Sequence of chain 1.B:
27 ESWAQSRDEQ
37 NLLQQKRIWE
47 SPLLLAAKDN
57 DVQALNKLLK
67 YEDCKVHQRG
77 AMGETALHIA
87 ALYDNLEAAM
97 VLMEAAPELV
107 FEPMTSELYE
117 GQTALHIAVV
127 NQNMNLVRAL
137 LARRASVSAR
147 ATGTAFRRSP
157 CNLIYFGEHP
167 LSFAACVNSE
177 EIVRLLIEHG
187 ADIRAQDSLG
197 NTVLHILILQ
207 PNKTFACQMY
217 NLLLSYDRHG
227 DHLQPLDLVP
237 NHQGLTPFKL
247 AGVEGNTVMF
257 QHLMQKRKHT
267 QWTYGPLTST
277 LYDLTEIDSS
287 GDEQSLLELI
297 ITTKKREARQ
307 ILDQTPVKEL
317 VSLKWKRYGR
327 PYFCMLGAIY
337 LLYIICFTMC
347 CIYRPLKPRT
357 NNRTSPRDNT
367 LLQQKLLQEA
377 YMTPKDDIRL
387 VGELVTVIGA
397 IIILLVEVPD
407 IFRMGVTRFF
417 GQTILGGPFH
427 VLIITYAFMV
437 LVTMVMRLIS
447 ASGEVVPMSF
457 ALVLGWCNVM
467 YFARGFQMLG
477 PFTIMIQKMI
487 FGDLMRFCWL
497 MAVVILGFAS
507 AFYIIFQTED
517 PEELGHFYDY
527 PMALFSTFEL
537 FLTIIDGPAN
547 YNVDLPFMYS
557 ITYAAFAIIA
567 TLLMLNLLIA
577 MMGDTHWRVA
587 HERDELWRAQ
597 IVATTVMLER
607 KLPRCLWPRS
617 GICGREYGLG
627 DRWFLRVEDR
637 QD

Binding-site contacts:
Ligand atom CAK contacts residue LEU530 of chain 1.B at 3.4 Å (hydrophobic).
Ligand atom CAN contacts residue ILE564 of chain 1.C at 3.9 Å (hydrophobic).
Ligand atom CAP contacts residue PHE534 of chain 1.B at 4.1 Å (hydrophobic).
Ligand atom CAJ contacts residue MET497 of chain 1.B at 3.3 Å (hydrophobic).
Ligand atom CAK contacts residue PHE534 of chain 1.B at 4.1 Å (hydrophobic).
Ligand atom CAA contacts residue CYS494 of chain 1.B at 3.7 Å (hydrophobic).
Ligand atom CAI contacts residue PHE531 of chain 1.B at 3.4 Å (hydrophobic).
Ligand atom CAE contacts residue PHE534 of chain 1.B at 3.8 Å (hydrophobic).
Ligand atom CAV contacts residue PRO527 of chain 1.B at 3.1 Å (hydrophobic).
Ligand atom CAL contacts residue SER556 of chain 1.C at 3.1 Å.
Ligand atom CAJ contacts residue CYS494 of chain 1.B at 3.4 Å (hydrophobic).
Ligand atom CAO contacts residue MET497 of chain 1.B at 3.6 Å (hydrophobic).
Ligand atom CAB contacts residue ILE564 of chain 1.C at 3.7 Å (hydrophobic).
Ligand atom CAZ contacts residue PRO527 of chain 1.B at 4.1 Å (hydrophobic).
Ligand atom CAR contacts residue SER556 of chain 1.C at 3.8 Å.
Ligand atom OAF contacts residue PRO527 of chain 1.B at 3.6 Å.
Ligand atom CAN contacts residue CYS494 of chain 1.B at 4.1 Å (hydrophobic).
Ligand atom OAH contacts residue PRO527 of chain 1.B at 3.0 Å (h-bond).
Ligand atom CAX contacts residue PRO527 of chain 1.B at 3.6 Å (hydrophobic).
Ligand atom CAK contacts residue PHE531 of chain 1.B at 3.7 Å (hydrophobic).
Ligand atom CAX contacts residue MET528 of chain 1.B at 4.0 Å (hydrophobic).
Ligand atom CAD contacts residue SER556 of chain 1.C at 3.6 Å.
Ligand atom CAI contacts residue PRO527 of chain 1.B at 4.1 Å (hydrophobic).
Ligand atom CAI contacts residue LEU530 of chain 1.B at 3.5 Å (hydrophobic).
Ligand atom CAD contacts residue PHE531 of chain 1.B at 3.1 Å (hydrophobic).
Ligand atom OAF contacts residue MET528 of chain 1.B at 3.6 Å (h-bond).
Ligand atom CAZ contacts residue PHE531 of chain 1.B at 3.6 Å (hydrophobic).
Ligand atom CAC contacts residue POV1 of chain 1.T at 3.5 Å.
Ligand atom CAM contacts residue SER556 of chain 1.C at 3.7 Å.
Ligand atom CAQ contacts residue PHE534 of chain 1.B at 3.5 Å (hydrophobic).
Ligand atom CAQ contacts residue ILE501 of chain 1.B at 4.2 Å (hydrophobic).
Ligand atom CAY contacts residue PRO527 of chain 1.B at 4.0 Å (hydrophobic).
Ligand atom CAV contacts residue PHE531 of chain 1.B at 3.4 Å (hydrophobic).
Ligand atom CBA contacts residue CYS494 of chain 1.B at 3.7 Å (hydrophobic).
Ligand atom OAH contacts residue MET528 of chain 1.B at 3.7 Å.
Ligand atom OAW contacts residue PRO527 of chain 1.B at 3.4 Å.
Ligand atom CAE contacts residue ALA560 of chain 1.C at 3.8 Å (hydrophobic).
Ligand atom OAH contacts residue PHE531 of chain 1.B at 3.1 Å.
Ligand atom CBC contacts residue PRO527 of chain 1.B at 3.9 Å (hydrophobic).
Ligand atom CBA contacts residue ILE564 of chain 1.C at 3.8 Å (hydrophobic).

Sequence of chain 1.C:
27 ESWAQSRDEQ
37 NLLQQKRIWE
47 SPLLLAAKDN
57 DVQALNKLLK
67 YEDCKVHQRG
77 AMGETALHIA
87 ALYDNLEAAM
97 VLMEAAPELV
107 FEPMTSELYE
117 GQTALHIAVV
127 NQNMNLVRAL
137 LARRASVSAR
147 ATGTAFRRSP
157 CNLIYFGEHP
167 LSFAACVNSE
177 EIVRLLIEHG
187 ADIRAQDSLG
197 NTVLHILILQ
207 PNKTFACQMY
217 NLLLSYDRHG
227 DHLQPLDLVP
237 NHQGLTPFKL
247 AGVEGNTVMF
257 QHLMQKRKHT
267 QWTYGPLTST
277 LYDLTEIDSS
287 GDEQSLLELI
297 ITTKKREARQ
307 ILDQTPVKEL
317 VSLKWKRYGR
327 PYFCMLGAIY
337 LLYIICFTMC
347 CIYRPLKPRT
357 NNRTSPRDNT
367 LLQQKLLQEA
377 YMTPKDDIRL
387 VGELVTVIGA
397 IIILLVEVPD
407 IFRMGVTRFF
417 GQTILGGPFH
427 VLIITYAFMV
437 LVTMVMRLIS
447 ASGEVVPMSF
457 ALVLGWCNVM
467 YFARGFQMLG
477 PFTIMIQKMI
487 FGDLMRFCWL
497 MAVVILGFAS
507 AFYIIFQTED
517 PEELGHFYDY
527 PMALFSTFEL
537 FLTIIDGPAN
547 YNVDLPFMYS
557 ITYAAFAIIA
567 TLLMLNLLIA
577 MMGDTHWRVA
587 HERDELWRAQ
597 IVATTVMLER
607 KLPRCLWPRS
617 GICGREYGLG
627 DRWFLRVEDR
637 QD

The small molecule below binds the protein below.
Small molecule (SMILES): CC(C)CCC[C@@H](C)[C@H]1CC[C@H]2[C@@H]3CC=C4C[C@@H](OC(=O)CCC(=O)O)CC[C@]4(C)[C@H]3CC[C@]12C